Binding-site contacts:
Ligand atom C15 contacts residue ILE112 of chain 1.A at 3.7 Å (hydrophobic).
Ligand atom C12 contacts residue ILE112 of chain 1.A at 4.0 Å (hydrophobic).
Ligand atom C13 contacts residue ILE112 of chain 1.A at 3.4 Å (hydrophobic).
Ligand atom C1 contacts residue VAL54 of chain 1.A at 3.9 Å (hydrophobic).
Ligand atom C1 contacts residue PRO49 of chain 1.A at 3.8 Å (hydrophobic).
Ligand atom N1 contacts residue VAL54 of chain 1.A at 3.8 Å.
Ligand atom N2 contacts residue VAL54 of chain 1.A at 3.8 Å.
Ligand atom C7 contacts residue PRO49 of chain 1.A at 3.5 Å (hydrophobic).
Ligand atom O2 contacts residue ILE112 of chain 1.A at 3.4 Å.
Ligand atom C16 contacts residue THR105 of chain 1.A at 3.5 Å.
Ligand atom C14 contacts residue ILE112 of chain 1.A at 3.4 Å (hydrophobic).
Ligand atom C14 contacts residue TYR104 of chain 1.A at 3.4 Å (hydrophobic).
Ligand atom N1 contacts residue PRO49 of chain 1.A at 3.0 Å (h-bond).
Ligand atom C8 contacts residue PRO49 of chain 1.A at 3.5 Å (hydrophobic).
Ligand atom C5 contacts residue GLU48 of chain 1.A at 4.0 Å.
Ligand atom C3 contacts residue PRO49 of chain 1.A at 3.9 Å (hydrophobic).
Ligand atom C9 contacts residue PRO49 of chain 1.A at 3.0 Å (hydrophobic).
Ligand atom C17 contacts residue ILE112 of chain 1.A at 3.5 Å (hydrophobic).
Ligand atom C15 contacts residue THR105 of chain 1.A at 3.8 Å.
Ligand atom C16 contacts residue TYR104 of chain 1.A at 3.8 Å (hydrophobic).
Ligand atom C13 contacts residue SER101 of chain 1.A at 3.7 Å.
Ligand atom C17 contacts residue TYR104 of chain 1.A at 3.5 Å (hydrophobic).
Ligand atom O3 contacts residue TYR104 of chain 1.A at 3.3 Å.
Ligand atom C14 contacts residue SER101 of chain 1.A at 4.0 Å.
Ligand atom C2 contacts residue PRO49 of chain 1.A at 3.7 Å (hydrophobic).
Ligand atom N3 contacts residue ILE112 of chain 1.A at 4.1 Å.
Ligand atom C12 contacts residue TYR59 of chain 1.A at 4.0 Å (hydrophobic).
Ligand atom C10 contacts residue VAL54 of chain 1.A at 3.6 Å (hydrophobic).
Ligand atom C7 contacts residue GLU48 of chain 1.A at 4.1 Å.
Ligand atom O2 contacts residue SER101 of chain 1.A at 2.6 Å (h-bond).
Ligand atom C15 contacts residue SER101 of chain 1.A at 3.7 Å.
Ligand atom O2 contacts residue PHE50 of chain 1.A at 4.0 Å.
Ligand atom C6 contacts residue GLU48 of chain 1.A at 3.9 Å.
Ligand atom C9 contacts residue VAL54 of chain 1.A at 3.7 Å (hydrophobic).
Ligand atom C11 contacts residue TYR104 of chain 1.A at 3.8 Å (hydrophobic).
Ligand atom N2 contacts residue PRO49 of chain 1.A at 3.8 Å.
Ligand atom C15 contacts residue TYR104 of chain 1.A at 3.8 Å (hydrophobic).
Ligand atom C13 contacts residue TYR104 of chain 1.A at 4.0 Å (hydrophobic).
Ligand atom O3 contacts residue ILE112 of chain 1.A at 3.2 Å.
Ligand atom O1 contacts residue TYR59 of chain 1.A at 3.2 Å.

Sequence of chain 1.A:
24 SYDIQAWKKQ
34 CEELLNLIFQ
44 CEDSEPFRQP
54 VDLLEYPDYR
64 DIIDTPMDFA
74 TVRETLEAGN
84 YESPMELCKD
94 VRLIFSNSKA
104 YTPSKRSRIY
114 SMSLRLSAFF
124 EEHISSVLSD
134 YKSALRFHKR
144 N

A small-molecule ligand and the protein it binds are described below.
Small molecule (SMILES): O=C(NCc1ccccc1)N1CCN(C(=O)c2ccco2)CC1